Binding-site contacts:
Ligand atom C1 contacts residue ARG224 of chain 13.A at 3.8 Å.
Ligand atom C14 contacts residue ARG224 of chain 13.A at 4.5 Å.
Ligand atom C16 contacts residue ARG224 of chain 13.A at 4.0 Å.
Ligand atom O1S contacts residue THR226 of chain 13.A at 4.3 Å.
Ligand atom O1S contacts residue ARG98 of chain 13.A at 3.6 Å.
Ligand atom C2 contacts residue ARG98 of chain 13.A at 3.4 Å.
Ligand atom C1 contacts residue ARG98 of chain 13.A at 3.2 Å.
Ligand atom N1 contacts residue TRP117 of chain 13.A at 4.1 Å.
Ligand atom C3 contacts residue ARG98 of chain 13.A at 3.2 Å.
Ligand atom C13 contacts residue ARG224 of chain 13.A at 4.1 Å.
Ligand atom N1 contacts residue ARG224 of chain 13.A at 4.2 Å.
Ligand atom N1 contacts residue ARG98 of chain 13.A at 4.3 Å.
Ligand atom C3 contacts residue TRP117 of chain 13.A at 3.5 Å (hydrophobic).
Ligand atom C15 contacts residue TRP117 of chain 13.A at 4.2 Å (hydrophobic).
Ligand atom C16 contacts residue TRP117 of chain 13.A at 3.7 Å (hydrophobic).
Ligand atom C3 contacts residue ARG224 of chain 13.A at 3.5 Å.
Ligand atom C2 contacts residue ARG224 of chain 13.A at 3.8 Å.
Ligand atom S1 contacts residue ARG98 of chain 13.A at 4.4 Å.
Ligand atom O1S contacts residue ASP228 of chain 13.A at 3.6 Å.
Ligand atom C15 contacts residue ARG224 of chain 13.A at 3.3 Å.
Ligand atom O3S contacts residue THR226 of chain 13.A at 4.0 Å.

A small-molecule ligand and the protein it binds are described below.
Small molecule (SMILES): CCCCCCCCCCCC[N+](C)(C)CCCS(=O)(=O)O

Sequence of chain 13.A:
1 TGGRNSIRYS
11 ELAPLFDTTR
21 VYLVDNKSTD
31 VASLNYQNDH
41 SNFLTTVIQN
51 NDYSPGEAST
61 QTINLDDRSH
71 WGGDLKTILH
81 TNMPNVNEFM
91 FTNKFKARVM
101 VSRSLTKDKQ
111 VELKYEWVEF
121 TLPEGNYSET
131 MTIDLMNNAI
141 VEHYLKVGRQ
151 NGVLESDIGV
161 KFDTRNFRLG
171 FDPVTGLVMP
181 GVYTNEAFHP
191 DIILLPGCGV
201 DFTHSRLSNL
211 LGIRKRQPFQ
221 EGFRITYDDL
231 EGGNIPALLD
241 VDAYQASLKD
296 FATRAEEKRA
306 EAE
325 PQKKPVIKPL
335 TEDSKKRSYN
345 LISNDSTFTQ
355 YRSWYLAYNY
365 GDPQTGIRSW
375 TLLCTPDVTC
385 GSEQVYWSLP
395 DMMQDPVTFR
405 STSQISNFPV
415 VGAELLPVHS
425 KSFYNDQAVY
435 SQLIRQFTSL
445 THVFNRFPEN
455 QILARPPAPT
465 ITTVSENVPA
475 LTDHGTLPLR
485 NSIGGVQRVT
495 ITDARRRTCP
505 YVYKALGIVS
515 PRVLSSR